Binding-site contacts:
Ligand atom C13 contacts residue VAL37 of chain 1.A at 3.7 Å (hydrophobic).
Ligand atom N08 contacts residue LEU42 of chain 1.A at 3.9 Å.
Ligand atom C21 contacts residue PRO32 of chain 1.A at 3.6 Å (hydrophobic).
Ligand atom C11 contacts residue PRO32 of chain 1.A at 3.7 Å (hydrophobic).
Ligand atom C31 contacts residue PRO28 of chain 1.A at 3.4 Å (hydrophobic).
Ligand atom C28 contacts residue LEU31 of chain 1.A at 3.9 Å (hydrophobic).
Ligand atom C25 contacts residue LEU41 of chain 1.A at 3.9 Å (hydrophobic).
Ligand atom C17 contacts residue ILE44 of chain 1.A at 3.8 Å (hydrophobic).
Ligand atom C17 contacts residue ASN90 of chain 1.A at 3.1 Å.
Ligand atom C11 contacts residue VAL96 of chain 1.A at 3.8 Å (hydrophobic).
Ligand atom C16 contacts residue ASN90 of chain 1.A at 3.6 Å.
Ligand atom C10 contacts residue VAL96 of chain 1.A at 3.5 Å (hydrophobic).
Ligand atom C12 contacts residue VAL96 of chain 1.A at 3.6 Å (hydrophobic).
Ligand atom C16 contacts residue VAL96 of chain 1.A at 3.8 Å (hydrophobic).
Ligand atom C09 contacts residue VAL96 of chain 1.A at 3.6 Å (hydrophobic).
Ligand atom C05 contacts residue PRO32 of chain 1.A at 3.8 Å (hydrophobic).
Ligand atom N14 contacts residue VAL37 of chain 1.A at 3.9 Å.
Ligand atom N15 contacts residue VAL96 of chain 1.A at 3.7 Å.
Ligand atom O32 contacts residue PRO28 of chain 1.A at 3.3 Å.
Ligand atom O01 contacts residue ARG95 of chain 1.A at 3.3 Å (salt-bridge).
Ligand atom C12 contacts residue VAL37 of chain 1.A at 3.5 Å (hydrophobic).
Ligand atom C13 contacts residue PRO32 of chain 1.A at 3.4 Å (hydrophobic).
Ligand atom C11 contacts residue VAL37 of chain 1.A at 3.9 Å (hydrophobic).
Ligand atom N15 contacts residue ASN90 of chain 1.A at 3.0 Å (h-bond).
Ligand atom N23 contacts residue LEU31 of chain 1.A at 3.6 Å.
Ligand atom O20 contacts residue VAL96 of chain 1.A at 3.5 Å.
Ligand atom O32 contacts residue ARG95 of chain 1.A at 3.1 Å (salt-bridge).
Ligand atom C25 contacts residue LEU42 of chain 1.A at 3.6 Å (hydrophobic).
Ligand atom C13 contacts residue PHE33 of chain 1.A at 3.8 Å (hydrophobic).
Ligand atom C22 contacts residue LEU31 of chain 1.A at 3.8 Å (hydrophobic).
Ligand atom C06 contacts residue PRO32 of chain 1.A at 3.7 Å (hydrophobic).
Ligand atom O01 contacts residue PHE99 of chain 1.A at 3.5 Å.
Ligand atom O01 contacts residue PRO32 of chain 1.A at 3.7 Å.
Ligand atom N08 contacts residue PRO32 of chain 1.A at 3.9 Å.
Ligand atom N14 contacts residue VAL96 of chain 1.A at 3.6 Å.
Ligand atom C07 contacts residue PRO32 of chain 1.A at 3.8 Å (hydrophobic).
Ligand atom C29 contacts residue LEU31 of chain 1.A at 3.8 Å (hydrophobic).
Ligand atom N14 contacts residue ASN90 of chain 1.A at 3.5 Å (h-bond).
Ligand atom C28 contacts residue ARG95 of chain 1.A at 3.4 Å.
Ligand atom C02 contacts residue ARG95 of chain 1.A at 3.6 Å.

This small molecule binds to this protein.
Small molecule (SMILES): CC(=O)Nc1cc(NC(=O)c2ccco2)cc(C(=O)Nc2cccc3nnc(C)cc23)c1

Sequence of chain 1.A:
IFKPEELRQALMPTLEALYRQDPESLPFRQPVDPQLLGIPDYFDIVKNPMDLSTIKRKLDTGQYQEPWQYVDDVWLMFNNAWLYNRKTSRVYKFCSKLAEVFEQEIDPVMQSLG